Binding-site contacts:
Ligand atom O contacts residue HIS351 of chain 1.A at 3.5 Å (h-bond).
Ligand atom CE1 contacts residue THR348 of chain 1.A at 3.3 Å.
Ligand atom O contacts residue HIS481 of chain 1.A at 3.3 Å.
Ligand atom CG2 contacts residue SER323 of chain 1.A at 3.5 Å.
Ligand atom OH contacts residue THR371 of chain 1.A at 2.7 Å (h-bond).
Ligand atom O contacts residue GLN249 of chain 1.A at 3.2 Å (h-bond).
Ligand atom CA contacts residue ALA322 of chain 1.A at 3.5 Å (hydrophobic).
Ligand atom N contacts residue GLU352 of chain 1.A at 3.2 Å (salt-bridge).
Ligand atom CG2 contacts residue HIS321 of chain 1.A at 3.6 Å.
Ligand atom O contacts residue TYR491 of chain 1.A at 3.4 Å (h-bond).
Ligand atom CG2 contacts residue ALA322 of chain 1.A at 3.3 Å (hydrophobic).
Ligand atom O contacts residue ALA324 of chain 1.A at 2.8 Å (h-bond).
Ligand atom CB contacts residue GLU352 of chain 1.A at 3.2 Å.
Ligand atom C contacts residue TYR488 of chain 1.A at 3.5 Å (hydrophobic).
Ligand atom CE2 contacts residue HIS378 of chain 1.A at 3.4 Å.
Ligand atom CA contacts residue GLU352 of chain 1.A at 3.5 Å.
Ligand atom CA contacts residue TYR491 of chain 1.A at 3.6 Å (hydrophobic).
Ligand atom O contacts residue SER323 of chain 1.A at 3.4 Å.
Ligand atom O contacts residue HIS481 of chain 1.A at 2.9 Å (h-bond).
Ligand atom ND1 contacts residue THR348 of chain 1.A at 3.6 Å.
Ligand atom O contacts residue GLU379 of chain 1.A at 3.0 Å (salt-bridge).
Ligand atom O contacts residue LYS479 of chain 1.A at 2.7 Å (salt-bridge).
Ligand atom C contacts residue GLN249 of chain 1.A at 3.5 Å.
Ligand atom CD contacts residue TYR491 of chain 1.A at 3.6 Å (hydrophobic).
Ligand atom O contacts residue GLU352 of chain 1.A at 3.2 Å (salt-bridge).
Ligand atom O contacts residue HIS321 of chain 1.A at 2.6 Å (h-bond).
Ligand atom C contacts residue ZN1 of chain 1.D at 3.0 Å.
Ligand atom C contacts residue TYR491 of chain 1.A at 3.3 Å (hydrophobic).
Ligand atom CD1 contacts residue PHE359 of chain 1.A at 3.6 Å (hydrophobic).
Ligand atom O contacts residue HIS355 of chain 1.A at 3.6 Å.
Ligand atom CG1 contacts residue TYR491 of chain 1.A at 3.6 Å (hydrophobic).
Ligand atom C contacts residue HIS321 of chain 1.A at 3.5 Å.
Ligand atom O contacts residue TYR491 of chain 1.A at 2.7 Å (h-bond).
Ligand atom C contacts residue HIS481 of chain 1.A at 3.6 Å.
Ligand atom O contacts residue ZN1 of chain 1.D at 2.2 Å.
Ligand atom CB contacts residue HIS355 of chain 1.A at 3.6 Å.
Ligand atom N contacts residue ALA324 of chain 1.A at 3.1 Å (h-bond).
Ligand atom N contacts residue ALA322 of chain 1.A at 3.2 Å (h-bond).
Ligand atom O contacts residue TYR488 of chain 1.A at 2.6 Å (h-bond).
Ligand atom N contacts residue TYR491 of chain 1.A at 3.5 Å.

This small molecule binds to this protein.
Small molecule (SMILES): CC[C@H](C)[C@H](NC(=O)[C@@H](N)Cc1ccc(O)cc1)C(=O)N[C@@H](CC1=NC=NC1)C(=O)N1CCC[C@H]1C(N)=O

Sequence of chain 1.A:
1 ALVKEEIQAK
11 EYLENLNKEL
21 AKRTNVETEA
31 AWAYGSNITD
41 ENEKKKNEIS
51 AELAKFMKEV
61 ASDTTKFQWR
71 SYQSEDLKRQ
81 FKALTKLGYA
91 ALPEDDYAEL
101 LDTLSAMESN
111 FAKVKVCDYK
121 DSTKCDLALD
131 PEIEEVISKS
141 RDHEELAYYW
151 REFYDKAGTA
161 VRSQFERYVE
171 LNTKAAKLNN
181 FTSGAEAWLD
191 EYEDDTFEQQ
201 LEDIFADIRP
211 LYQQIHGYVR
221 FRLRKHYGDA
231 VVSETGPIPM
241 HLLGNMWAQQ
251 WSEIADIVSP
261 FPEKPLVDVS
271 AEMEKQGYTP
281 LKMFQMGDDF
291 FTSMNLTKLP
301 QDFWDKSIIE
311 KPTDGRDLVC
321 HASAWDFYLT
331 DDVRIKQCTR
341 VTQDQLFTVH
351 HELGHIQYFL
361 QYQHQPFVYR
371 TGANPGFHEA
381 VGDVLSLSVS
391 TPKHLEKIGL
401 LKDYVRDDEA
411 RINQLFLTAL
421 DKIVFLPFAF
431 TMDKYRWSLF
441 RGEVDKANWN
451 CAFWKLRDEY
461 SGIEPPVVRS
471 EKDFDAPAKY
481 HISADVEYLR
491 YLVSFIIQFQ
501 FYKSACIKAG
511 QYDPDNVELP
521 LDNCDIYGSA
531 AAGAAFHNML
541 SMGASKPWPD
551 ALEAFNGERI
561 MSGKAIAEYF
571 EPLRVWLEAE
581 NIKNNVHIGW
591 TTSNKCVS